Binding-site contacts:
Ligand atom O5 contacts residue ASN324 of chain 1.G at 2.5 Å (h-bond).
Ligand atom C4 contacts residue ASN324 of chain 1.G at 4.3 Å.
Ligand atom O7 contacts residue ASN324 of chain 1.G at 3.4 Å (h-bond).
Ligand atom N2 contacts residue ASN324 of chain 1.G at 2.8 Å (h-bond).
Ligand atom C3 contacts residue ASN324 of chain 1.G at 3.8 Å.
Ligand atom C1 contacts residue ASN324 of chain 1.G at 1.4 Å.
Ligand atom C7 contacts residue ASN324 of chain 1.G at 3.3 Å.
Ligand atom C5 contacts residue ASN324 of chain 1.G at 3.7 Å.
Ligand atom C8 contacts residue ASN324 of chain 1.G at 4.4 Å.
Ligand atom C2 contacts residue ASN324 of chain 1.G at 2.4 Å.

Sequence of chain 1.G:
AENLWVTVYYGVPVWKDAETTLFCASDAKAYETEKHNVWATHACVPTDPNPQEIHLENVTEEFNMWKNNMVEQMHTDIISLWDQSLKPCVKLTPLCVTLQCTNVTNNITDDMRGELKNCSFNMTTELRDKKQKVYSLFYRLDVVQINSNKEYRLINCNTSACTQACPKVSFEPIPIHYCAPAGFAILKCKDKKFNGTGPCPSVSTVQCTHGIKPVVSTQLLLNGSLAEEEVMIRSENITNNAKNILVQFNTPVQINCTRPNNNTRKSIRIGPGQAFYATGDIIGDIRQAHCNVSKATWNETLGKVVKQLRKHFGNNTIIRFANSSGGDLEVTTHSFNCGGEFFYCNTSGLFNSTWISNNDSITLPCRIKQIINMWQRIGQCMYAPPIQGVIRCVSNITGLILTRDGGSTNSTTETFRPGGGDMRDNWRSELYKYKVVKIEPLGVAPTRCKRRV

The small molecule below binds the protein below.
Small molecule (SMILES): CC(=O)N[C@@H]1[C@@H](O)[C@H](O)[C@@H](CO)O[C@H]1O